Sequence of chain 1.J:
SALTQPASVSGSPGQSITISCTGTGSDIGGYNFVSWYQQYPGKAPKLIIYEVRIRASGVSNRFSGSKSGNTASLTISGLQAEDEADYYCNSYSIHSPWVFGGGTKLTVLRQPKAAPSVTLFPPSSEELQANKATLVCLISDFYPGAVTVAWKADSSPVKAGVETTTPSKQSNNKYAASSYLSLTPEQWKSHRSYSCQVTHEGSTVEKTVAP

Sequence of chain 1.D:
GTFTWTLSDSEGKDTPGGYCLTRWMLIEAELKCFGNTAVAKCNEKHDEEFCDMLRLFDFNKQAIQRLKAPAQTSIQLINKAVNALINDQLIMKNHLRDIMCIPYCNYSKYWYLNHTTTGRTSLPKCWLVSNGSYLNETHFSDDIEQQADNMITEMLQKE

A small-molecule ligand and the protein it binds are described below.
Small molecule (SMILES): CC(=O)N[C@H]1[C@H](O[C@H]2[C@H](O)[C@@H](NC(C)=O)CO[C@@H]2CO[C@@H]2O[C@@H](C)[C@@H](O)[C@@H](O)[C@@H]2O)O[C@H](CO)[C@@H](O)[C@@H]1O

Binding-site contacts:
Ligand atom C8 contacts residue HIS97 of chain 1.J at 3.6 Å.
Ligand atom C8 contacts residue ILE96 of chain 1.J at 3.4 Å (hydrophobic).
Ligand atom C1 contacts residue ASN136 of chain 1.D at 1.4 Å.
Ligand atom C7 contacts residue ASN136 of chain 1.D at 3.6 Å.
Ligand atom C7 contacts residue ILE96 of chain 1.J at 3.5 Å (hydrophobic).
Ligand atom C5 contacts residue ASN136 of chain 1.D at 3.6 Å.
Ligand atom C2 contacts residue ILE96 of chain 1.J at 3.5 Å (hydrophobic).
Ligand atom O4 contacts residue LYS109 of chain 1.D at 3.1 Å (salt-bridge).
Ligand atom N2 contacts residue ILE96 of chain 1.J at 2.7 Å (h-bond).
Ligand atom C6 contacts residue LYS109 of chain 1.D at 3.3 Å.
Ligand atom C4 contacts residue ASN136 of chain 1.D at 4.2 Å.
Ligand atom C5 contacts residue LYS109 of chain 1.D at 4.2 Å.
Ligand atom C1 contacts residue ILE96 of chain 1.J at 3.6 Å (hydrophobic).
Ligand atom O5 contacts residue ASN136 of chain 1.D at 2.3 Å (h-bond).
Ligand atom O7 contacts residue ASN136 of chain 1.D at 3.8 Å.
Ligand atom C4 contacts residue LYS109 of chain 1.D at 3.9 Å.
Ligand atom C6 contacts residue TYR134 of chain 1.D at 3.5 Å (hydrophobic).
Ligand atom N2 contacts residue ASN136 of chain 1.D at 2.9 Å (h-bond).
Ligand atom C3 contacts residue ILE96 of chain 1.J at 4.1 Å (hydrophobic).
Ligand atom O7 contacts residue ILE96 of chain 1.J at 4.2 Å.
Ligand atom C3 contacts residue ASN136 of chain 1.D at 3.8 Å.
Ligand atom C2 contacts residue ASN136 of chain 1.D at 2.5 Å.
Ligand atom C8 contacts residue THR138 of chain 1.D at 4.3 Å.